Binding-site contacts:
Ligand atom O5 contacts residue ASN7 of chain 1.A at 3.3 Å (h-bond).
Ligand atom C6 contacts residue ASN7 of chain 1.A at 3.7 Å.
Ligand atom C5 contacts residue ASN6 of chain 1.A at 3.5 Å.
Ligand atom C5 contacts residue ASN7 of chain 1.A at 4.1 Å.
Ligand atom O3 contacts residue ASN6 of chain 1.A at 4.3 Å.
Ligand atom N2 contacts residue ASN6 of chain 1.A at 3.2 Å (h-bond).
Ligand atom C4 contacts residue ASN6 of chain 1.A at 4.3 Å.
Ligand atom C7 contacts residue ASN6 of chain 1.A at 4.5 Å.
Ligand atom C3 contacts residue ASN6 of chain 1.A at 3.9 Å.
Ligand atom C1 contacts residue ASN6 of chain 1.A at 1.5 Å.
Ligand atom O5 contacts residue ASN6 of chain 1.A at 2.4 Å (h-bond).
Ligand atom C2 contacts residue ASN6 of chain 1.A at 2.7 Å.
Ligand atom C1 contacts residue ASN7 of chain 1.A at 3.8 Å.

The protein below binds the small molecule below.
Small molecule (SMILES): CC(=O)N[C@@H]1[C@@H](O)[C@H](O)[C@@H](CO)O[C@H]1O

Sequence of chain 1.A:
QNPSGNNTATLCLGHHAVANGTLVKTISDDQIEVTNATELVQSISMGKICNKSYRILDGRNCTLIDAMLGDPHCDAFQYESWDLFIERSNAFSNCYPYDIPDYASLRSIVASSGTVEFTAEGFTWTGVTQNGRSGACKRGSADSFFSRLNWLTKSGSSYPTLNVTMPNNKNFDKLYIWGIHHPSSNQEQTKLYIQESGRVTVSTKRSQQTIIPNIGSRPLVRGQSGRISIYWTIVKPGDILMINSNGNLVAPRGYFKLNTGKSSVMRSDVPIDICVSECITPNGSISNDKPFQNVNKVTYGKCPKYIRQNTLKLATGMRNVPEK